Sequence of chain 1.B:
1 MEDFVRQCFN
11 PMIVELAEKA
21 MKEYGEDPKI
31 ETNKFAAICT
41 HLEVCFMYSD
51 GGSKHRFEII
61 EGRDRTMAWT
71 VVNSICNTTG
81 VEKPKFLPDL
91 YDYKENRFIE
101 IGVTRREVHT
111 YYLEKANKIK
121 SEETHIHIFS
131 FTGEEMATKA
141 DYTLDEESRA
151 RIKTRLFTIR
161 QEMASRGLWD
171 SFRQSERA

Binding-site contacts:
Ligand atom O17 contacts residue LEU87 of chain 1.B at 4.3 Å.
Ligand atom O6 contacts residue MN1 of chain 1.K at 2.4 Å.
Ligand atom O3 contacts residue ILE101 of chain 1.B at 4.4 Å.
Ligand atom O3 contacts residue MN1 of chain 1.K at 2.2 Å.
Ligand atom C3 contacts residue HIS41 of chain 1.B at 3.9 Å.
Ligand atom O3 contacts residue MN1 of chain 1.J at 2.2 Å.
Ligand atom O17 contacts residue MN1 of chain 1.J at 2.2 Å.
Ligand atom C21 contacts residue GLU61 of chain 1.B at 4.1 Å.
Ligand atom O6 contacts residue ILE101 of chain 1.B at 3.3 Å (h-bond).
Ligand atom C6 contacts residue TYR111 of chain 1.B at 4.4 Å (hydrophobic).
Ligand atom O9 contacts residue MN1 of chain 1.J at 4.3 Å.
Ligand atom C18 contacts residue MN1 of chain 1.J at 3.7 Å.
Ligand atom C6 contacts residue MN1 of chain 1.K at 3.2 Å.
Ligand atom C3 contacts residue MN1 of chain 1.K at 3.1 Å.
Ligand atom C6 contacts residue HIS41 of chain 1.B at 4.0 Å.
Ligand atom O3 contacts residue LYS115 of chain 1.B at 4.5 Å.
Ligand atom C9 contacts residue LYS115 of chain 1.B at 3.8 Å.
Ligand atom C3 contacts residue LYS115 of chain 1.B at 4.1 Å.
Ligand atom O6 contacts residue TYR111 of chain 1.B at 3.9 Å.
Ligand atom C6 contacts residue LYS115 of chain 1.B at 3.5 Å.
Ligand atom O3 contacts residue ASP89 of chain 1.B at 3.4 Å (salt-bridge).
Ligand atom O3 contacts residue GLU61 of chain 1.B at 3.8 Å.
Ligand atom O3 contacts residue HIS41 of chain 1.B at 3.2 Å.
Ligand atom O6 contacts residue HIS41 of chain 1.B at 3.3 Å (h-bond).
Ligand atom C3 contacts residue MN1 of chain 1.J at 3.3 Å.
Ligand atom O17 contacts residue GLU61 of chain 1.B at 3.3 Å (salt-bridge).
Ligand atom O6 contacts residue GLY102 of chain 1.B at 4.4 Å.
Ligand atom C9 contacts residue TYR111 of chain 1.B at 3.9 Å (hydrophobic).
Ligand atom O6 contacts residue GLU100 of chain 1.B at 3.4 Å (salt-bridge).
Ligand atom C21 contacts residue MN1 of chain 1.J at 3.2 Å.
Ligand atom C6 contacts residue GLU100 of chain 1.B at 4.0 Å.
Ligand atom O17 contacts residue ASP89 of chain 1.B at 4.2 Å.
Ligand atom O3 contacts residue GLU100 of chain 1.B at 3.2 Å (salt-bridge).
Ligand atom O6 contacts residue LYS115 of chain 1.B at 3.2 Å (salt-bridge).
Ligand atom C3 contacts residue GLU100 of chain 1.B at 3.9 Å.
Ligand atom C18 contacts residue MN1 of chain 1.K at 4.5 Å.

The small molecule below binds the protein below.
Small molecule (SMILES): O=C(O)c1cccc(O)c1O